Sequence of chain 1.A:
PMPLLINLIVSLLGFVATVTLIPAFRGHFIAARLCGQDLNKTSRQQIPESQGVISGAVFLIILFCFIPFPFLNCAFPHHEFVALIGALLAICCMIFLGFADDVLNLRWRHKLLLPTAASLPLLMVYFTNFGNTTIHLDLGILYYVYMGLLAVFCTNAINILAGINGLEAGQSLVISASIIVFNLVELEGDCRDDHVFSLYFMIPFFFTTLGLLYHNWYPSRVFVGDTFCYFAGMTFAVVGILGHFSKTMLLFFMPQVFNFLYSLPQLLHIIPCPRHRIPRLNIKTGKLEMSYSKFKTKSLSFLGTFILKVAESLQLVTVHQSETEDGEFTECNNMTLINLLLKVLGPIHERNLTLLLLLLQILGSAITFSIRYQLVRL

A small-molecule ligand and the protein it binds are described below.
Small molecule (SMILES): CC(=O)N[C@H]1[C@@H](O[C@@H]2O[C@H](C[C@@H](O)[C@H]3O[C@@H](n4ccc(=O)[nH]c4=O)[C@H](O)[C@@H]3O)[C@H](O)[C@H](O)[C@H]2NC(=O)C=CCCCCCCCCC(C)C)O[C@H](CO)[C@@H](O)[C@@H]1O

Binding-site contacts:
Ligand atom O36 contacts residue ASN185 of chain 1.A at 3.6 Å.
Ligand atom O31 contacts residue ASP45 of chain 1.A at 3.5 Å (salt-bridge).
Ligand atom C9 contacts residue ASN119 of chain 1.A at 3.5 Å.
Ligand atom N29 contacts residue GLY189 of chain 1.A at 3.0 Å (h-bond).
Ligand atom C4 contacts residue TRP122 of chain 1.A at 3.7 Å (hydrophobic).
Ligand atom C12 contacts residue ASN182 of chain 1.A at 3.6 Å.
Ligand atom C38 contacts residue ALA188 of chain 1.A at 3.5 Å (hydrophobic).
Ligand atom O6 contacts residue ASN185 of chain 1.A at 2.7 Å (h-bond).
Ligand atom O10 contacts residue LYS125 of chain 1.A at 3.7 Å.
Ligand atom O23 contacts residue GLU56 of chain 1.A at 3.3 Å (salt-bridge).
Ligand atom C3 contacts residue ILE186 of chain 1.A at 3.2 Å (hydrophobic).
Ligand atom C27 contacts residue GLY189 of chain 1.A at 3.4 Å.
Ligand atom O28 contacts residue ILE190 of chain 1.A at 3.3 Å.
Ligand atom O39 contacts residue GLY189 of chain 1.A at 3.5 Å (h-bond).
Ligand atom C27 contacts residue ASN191 of chain 1.A at 3.6 Å.
Ligand atom C30 contacts residue GLY189 of chain 1.A at 3.6 Å.
Ligand atom C12 contacts residue PHE286 of chain 1.A at 3.5 Å (hydrophobic).
Ligand atom O21 contacts residue GLN44 of chain 1.A at 3.0 Å (h-bond).
Ligand atom O12 contacts residue ASN119 of chain 1.A at 3.4 Å (h-bond).
Ligand atom C2 contacts residue TRP122 of chain 1.A at 3.6 Å (hydrophobic).
Ligand atom O28 contacts residue ASN191 of chain 1.A at 3.0 Å (h-bond).
Ligand atom O10 contacts residue ASP252 of chain 1.A at 3.1 Å (salt-bridge).
Ligand atom C5 contacts residue LYS125 of chain 1.A at 3.8 Å.
Ligand atom C9 contacts residue ASP252 of chain 1.A at 3.1 Å.
Ligand atom O41 contacts residue ARG303 of chain 1.A at 3.4 Å (salt-bridge).
Ligand atom O43 contacts residue ARG303 of chain 1.A at 3.6 Å (salt-bridge).
Ligand atom O10 contacts residue ASN119 of chain 1.A at 2.1 Å (h-bond).
Ligand atom N29 contacts residue ASP45 of chain 1.A at 3.6 Å (salt-bridge).
Ligand atom O31 contacts residue LEU46 of chain 1.A at 3.0 Å (h-bond).
Ligand atom C24 contacts residue PHE179 of chain 1.A at 3.8 Å (hydrophobic).
Ligand atom O41 contacts residue ILE304 of chain 1.A at 3.2 Å.
Ligand atom O41 contacts residue HIS302 of chain 1.A at 3.6 Å.
Ligand atom C11 contacts residue ASP252 of chain 1.A at 3.7 Å.
Ligand atom O47 contacts residue ARG303 of chain 1.A at 3.1 Å (salt-bridge).
Ligand atom C38 contacts residue GLY189 of chain 1.A at 3.6 Å.
Ligand atom O39 contacts residue ALA188 of chain 1.A at 3.2 Å.
Ligand atom O28 contacts residue GLY189 of chain 1.A at 3.6 Å (h-bond).
Ligand atom C10 contacts residue LEU126 of chain 1.A at 3.4 Å (hydrophobic).
Ligand atom C4 contacts residue LYS125 of chain 1.A at 3.6 Å.
Ligand atom C48 contacts residue TRP122 of chain 1.A at 3.2 Å (hydrophobic).